The small molecule below binds the protein below.
Small molecule (SMILES): CC(C)=CCC/C(C)=C/CC/C(C)=C/COC[C@H](O)CO

Sequence of chain 1.B:
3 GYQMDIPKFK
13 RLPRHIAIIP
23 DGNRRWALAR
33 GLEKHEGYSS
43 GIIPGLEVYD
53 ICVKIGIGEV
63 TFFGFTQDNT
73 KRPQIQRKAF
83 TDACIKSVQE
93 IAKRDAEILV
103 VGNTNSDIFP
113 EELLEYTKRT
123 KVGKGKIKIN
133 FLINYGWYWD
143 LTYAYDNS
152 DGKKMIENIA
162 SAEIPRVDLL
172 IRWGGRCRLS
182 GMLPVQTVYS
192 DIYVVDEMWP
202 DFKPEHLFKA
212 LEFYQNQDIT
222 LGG

Binding-site contacts:
Ligand atom O5 contacts residue FV31 of chain 1.P at 0.9 Å (h-bond).
Ligand atom C17 contacts residue FV31 of chain 1.P at 0.0 Å.
Ligand atom C14 contacts residue FQ01 of chain 1.N at 0.6 Å.
Ligand atom C19 contacts residue FV31 of chain 1.P at 0.0 Å.
Ligand atom C3 contacts residue FV31 of chain 1.P at 1.1 Å.
Ligand atom C18 contacts residue FV31 of chain 1.P at 0.0 Å.
Ligand atom C19 contacts residue FQ01 of chain 1.N at 0.1 Å.
Ligand atom C16 contacts residue FV31 of chain 1.P at 0.1 Å.
Ligand atom C7 contacts residue FV31 of chain 1.P at 0.5 Å.
Ligand atom C10 contacts residue FQ01 of chain 1.N at 0.5 Å.
Ligand atom C2 contacts residue FQ01 of chain 1.N at 0.7 Å.
Ligand atom O6 contacts residue FQ01 of chain 1.N at 0.5 Å (h-bond).
Ligand atom C12 contacts residue FV31 of chain 1.P at 0.2 Å.
Ligand atom C9 contacts residue FQ01 of chain 1.N at 0.3 Å.
Ligand atom C6 contacts residue FV31 of chain 1.P at 0.7 Å.
Ligand atom C1 contacts residue FV31 of chain 1.P at 1.6 Å.
Ligand atom C8 contacts residue FV31 of chain 1.P at 0.5 Å.
Ligand atom C18 contacts residue FQ01 of chain 1.N at 0.1 Å.
Ligand atom C2 contacts residue FV31 of chain 1.P at 0.9 Å.
Ligand atom C20 contacts residue FQ01 of chain 1.N at 0.1 Å.
Ligand atom C11 contacts residue FQ01 of chain 1.N at 0.5 Å.
Ligand atom O5 contacts residue FQ01 of chain 1.N at 0.3 Å (h-bond).
Ligand atom C1 contacts residue FQ01 of chain 1.N at 0.9 Å.
Ligand atom C13 contacts residue FQ01 of chain 1.N at 0.2 Å.
Ligand atom C3 contacts residue FQ01 of chain 1.N at 0.7 Å.
Ligand atom C6 contacts residue FQ01 of chain 1.N at 0.3 Å.
Ligand atom C20 contacts residue FV31 of chain 1.P at 0.1 Å.
Ligand atom C17 contacts residue FQ01 of chain 1.N at 0.1 Å.
Ligand atom C8 contacts residue FQ01 of chain 1.N at 0.2 Å.
Ligand atom C9 contacts residue FV31 of chain 1.P at 0.4 Å.
Ligand atom C14 contacts residue FV31 of chain 1.P at 0.3 Å.
Ligand atom C15 contacts residue FV31 of chain 1.P at 0.1 Å.
Ligand atom C12 contacts residue FQ01 of chain 1.N at 0.3 Å.
Ligand atom C13 contacts residue FV31 of chain 1.P at 0.2 Å.
Ligand atom C15 contacts residue FQ01 of chain 1.N at 0.2 Å.
Ligand atom C11 contacts residue FV31 of chain 1.P at 0.4 Å.
Ligand atom C7 contacts residue FQ01 of chain 1.N at 0.3 Å.
Ligand atom C10 contacts residue FV31 of chain 1.P at 0.5 Å.
Ligand atom O6 contacts residue FV31 of chain 1.P at 1.0 Å (h-bond).
Ligand atom C16 contacts residue FQ01 of chain 1.N at 0.1 Å.